Sequence of chain 1.B:
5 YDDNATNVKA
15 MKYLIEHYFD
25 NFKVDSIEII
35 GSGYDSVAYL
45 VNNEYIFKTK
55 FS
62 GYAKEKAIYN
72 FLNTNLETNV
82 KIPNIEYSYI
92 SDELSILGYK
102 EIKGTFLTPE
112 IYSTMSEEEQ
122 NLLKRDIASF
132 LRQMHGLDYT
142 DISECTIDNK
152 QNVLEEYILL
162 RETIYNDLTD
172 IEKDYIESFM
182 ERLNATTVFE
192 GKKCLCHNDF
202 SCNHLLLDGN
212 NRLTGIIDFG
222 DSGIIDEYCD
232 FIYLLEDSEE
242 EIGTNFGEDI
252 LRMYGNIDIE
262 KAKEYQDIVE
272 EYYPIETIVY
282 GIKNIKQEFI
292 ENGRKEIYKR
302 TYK

The small molecule below binds the protein below.
Small molecule (SMILES): Nc1nc2c(ncn2[C@@H]2O[C@H](CO[P](=O)(O)O[P](=O)(O)NP(=O)(O)O)[C@@H](O)[C@H]2O)c(=O)[nH]1

Binding-site contacts:
Ligand atom C8 contacts residue TYR100 of chain 1.B at 3.3 Å (hydrophobic).
Ligand atom C2 contacts residue ILE103 of chain 1.B at 3.5 Å (hydrophobic).
Ligand atom O2G contacts residue MG1 of chain 1.K at 3.5 Å.
Ligand atom C4 contacts residue ILE50 of chain 1.B at 3.7 Å (hydrophobic).
Ligand atom PB contacts residue MG1 of chain 1.K at 3.6 Å.
Ligand atom N3B contacts residue MG1 of chain 1.K at 3.6 Å.
Ligand atom O3G contacts residue MG1 of chain 1.K at 1.8 Å.
Ligand atom PG contacts residue MG1 of chain 1.J at 3.0 Å.
Ligand atom N1 contacts residue ILE103 of chain 1.B at 2.8 Å (h-bond).
Ligand atom C5 contacts residue ILE50 of chain 1.B at 3.5 Å (hydrophobic).
Ligand atom O2B contacts residue ASP219 of chain 1.B at 2.9 Å (salt-bridge).
Ligand atom N3B contacts residue MG1 of chain 1.J at 3.4 Å.
Ligand atom O1A contacts residue MG1 of chain 1.J at 1.8 Å.
Ligand atom N3B contacts residue ASP219 of chain 1.B at 3.6 Å.
Ligand atom O1A contacts residue HIS205 of chain 1.B at 3.3 Å (h-bond).
Ligand atom O1B contacts residue SER40 of chain 1.B at 2.8 Å (h-bond).
Ligand atom PA contacts residue ASP219 of chain 1.B at 3.6 Å.
Ligand atom O2B contacts residue LYS52 of chain 1.B at 3.1 Å (salt-bridge).
Ligand atom PG contacts residue MG1 of chain 1.K at 3.1 Å.
Ligand atom O2G contacts residue MG1 of chain 1.J at 1.5 Å.
Ligand atom N3 contacts residue PHE107 of chain 1.B at 3.7 Å.
Ligand atom N2 contacts residue ILE103 of chain 1.B at 3.2 Å (h-bond).
Ligand atom PG contacts residue ASP219 of chain 1.B at 3.2 Å.
Ligand atom PA contacts residue MG1 of chain 1.J at 3.2 Å.
Ligand atom O1A contacts residue ASP219 of chain 1.B at 2.8 Å (salt-bridge).
Ligand atom O4' contacts residue ILE34 of chain 1.B at 3.7 Å.
Ligand atom C6 contacts residue ILE103 of chain 1.B at 3.5 Å (hydrophobic).
Ligand atom N1 contacts residue GLU102 of chain 1.B at 3.5 Å.
Ligand atom O3A contacts residue LYS52 of chain 1.B at 3.6 Å.
Ligand atom O2G contacts residue HIS205 of chain 1.B at 2.9 Å (h-bond).
Ligand atom O6 contacts residue GLU102 of chain 1.B at 3.7 Å.
Ligand atom O2A contacts residue LYS52 of chain 1.B at 2.8 Å (salt-bridge).
Ligand atom N7 contacts residue TYR100 of chain 1.B at 2.6 Å (h-bond).
Ligand atom N7 contacts residue ILE50 of chain 1.B at 3.6 Å.
Ligand atom O2A contacts residue ASP219 of chain 1.B at 3.2 Å.
Ligand atom O3G contacts residue ASP219 of chain 1.B at 2.9 Å (salt-bridge).
Ligand atom O6 contacts residue ILE103 of chain 1.B at 2.8 Å (h-bond).
Ligand atom O2B contacts residue MG1 of chain 1.K at 2.3 Å.
Ligand atom O6 contacts residue TYR100 of chain 1.B at 3.6 Å.
Ligand atom O2G contacts residue ASP219 of chain 1.B at 2.5 Å (salt-bridge).